Sequence of chain 1.B:
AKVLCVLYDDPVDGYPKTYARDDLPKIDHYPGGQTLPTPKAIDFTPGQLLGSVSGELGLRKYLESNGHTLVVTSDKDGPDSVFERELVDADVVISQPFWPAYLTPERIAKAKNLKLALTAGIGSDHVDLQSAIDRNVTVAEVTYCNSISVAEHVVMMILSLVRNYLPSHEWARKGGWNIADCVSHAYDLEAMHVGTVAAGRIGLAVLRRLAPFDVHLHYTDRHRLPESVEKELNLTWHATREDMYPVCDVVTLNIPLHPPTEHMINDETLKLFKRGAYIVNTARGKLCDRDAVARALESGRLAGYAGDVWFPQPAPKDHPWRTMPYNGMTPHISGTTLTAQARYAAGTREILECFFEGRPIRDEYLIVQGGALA

A small-molecule ligand and the protein it binds are described below.
Small molecule (SMILES): NC(=O)c1ccc[n+]([C@H]2O[C@@H](COP(=O)(O)OP(=O)(O)OC[C@@H]3O[C@H](n4ccc(N)nc4=O)[C@H](O)[C@@H]3O)[C@@H](O)[C@H]2O)c1

Binding-site contacts:
Ligand atom O10 contacts residue GLY201 of chain 1.B at 3.7 Å.
Ligand atom O14 contacts residue ASP309 of chain 1.B at 3.4 Å (salt-bridge).
Ligand atom C16 contacts residue THR283 of chain 1.B at 3.7 Å.
Ligand atom O15 contacts residue ASP222 of chain 1.B at 3.3 Å (salt-bridge).
Ligand atom N02 contacts residue HIS333 of chain 1.B at 3.4 Å (h-bond).
Ligand atom N04 contacts residue HIS259 of chain 1.B at 3.5 Å (h-bond).
Ligand atom O03 contacts residue GLY201 of chain 1.B at 3.7 Å.
Ligand atom C06 contacts residue ALA284 of chain 1.B at 3.2 Å (hydrophobic).
Ligand atom O14 contacts residue THR283 of chain 1.B at 2.8 Å (h-bond).
Ligand atom O04 contacts residue ARG223 of chain 1.B at 3.7 Å.
Ligand atom C05 contacts residue ILE256 of chain 1.B at 3.2 Å (hydrophobic).
Ligand atom O06 contacts residue ILE203 of chain 1.B at 3.2 Å.
Ligand atom C18 contacts residue ARG223 of chain 1.B at 3.2 Å.
Ligand atom O05 contacts residue ASN255 of chain 1.B at 3.2 Å.
Ligand atom C19 contacts residue HIS259 of chain 1.B at 3.4 Å.
Ligand atom C11 contacts residue THR283 of chain 1.B at 3.4 Å.
Ligand atom N02 contacts residue SER335 of chain 1.B at 3.5 Å (h-bond).
Ligand atom C08 contacts residue ALA284 of chain 1.B at 3.5 Å (hydrophobic).
Ligand atom O01 contacts residue ALA199 of chain 1.B at 3.2 Å.
Ligand atom C15 contacts residue ASN147 of chain 1.B at 3.7 Å.
Ligand atom C14 contacts residue ASN147 of chain 1.B at 3.7 Å.
Ligand atom C02 contacts residue ASP222 of chain 1.B at 3.5 Å.
Ligand atom O15 contacts residue ARG223 of chain 1.B at 3.0 Å (salt-bridge).
Ligand atom N02 contacts residue GLY336 of chain 1.B at 3.4 Å (h-bond).
Ligand atom C09 contacts residue GLY201 of chain 1.B at 3.3 Å.
Ligand atom N02 contacts residue PHE99 of chain 1.B at 3.3 Å.
Ligand atom C20 contacts residue ILE256 of chain 1.B at 3.6 Å (hydrophobic).
Ligand atom O12 contacts residue ARG202 of chain 1.B at 3.3 Å (salt-bridge).
Ligand atom O05 contacts residue ILE256 of chain 1.B at 3.4 Å (h-bond).
Ligand atom N05 contacts residue ILE256 of chain 1.B at 3.5 Å.
Ligand atom O14 contacts residue SER335 of chain 1.B at 3.4 Å (h-bond).
Ligand atom O08 contacts residue ILE203 of chain 1.B at 3.7 Å.
Ligand atom O03 contacts residue ASP222 of chain 1.B at 2.8 Å (salt-bridge).
Ligand atom C15 contacts residue VAL151 of chain 1.B at 3.5 Å (hydrophobic).
Ligand atom C17 contacts residue PRO257 of chain 1.B at 3.5 Å (hydrophobic).
Ligand atom O10 contacts residue ARG202 of chain 1.B at 3.1 Å (salt-bridge).
Ligand atom O12 contacts residue ILE203 of chain 1.B at 3.1 Å (h-bond).
Ligand atom O04 contacts residue ASP222 of chain 1.B at 2.2 Å (salt-bridge).
Ligand atom C16 contacts residue SER335 of chain 1.B at 3.7 Å.
Ligand atom N05 contacts residue ARG223 of chain 1.B at 3.2 Å.